Binding-site contacts:
Ligand atom C2 contacts residue THR170 of chain 3.F at 4.0 Å.
Ligand atom N2 contacts residue ARG280 of chain 1.F at 3.5 Å (salt-bridge).
Ligand atom N2 contacts residue ASN169 of chain 3.F at 2.9 Å (h-bond).
Ligand atom C8 contacts residue ARG280 of chain 1.F at 3.6 Å.
Ligand atom C5 contacts residue ILE166 of chain 3.F at 4.5 Å (hydrophobic).
Ligand atom C7 contacts residue THR170 of chain 3.F at 4.2 Å.
Ligand atom C8 contacts residue THR170 of chain 3.F at 4.1 Å.
Ligand atom C2 contacts residue ARG280 of chain 1.F at 3.6 Å.
Ligand atom C4 contacts residue ASN169 of chain 3.F at 4.2 Å.
Ligand atom N2 contacts residue THR170 of chain 3.F at 3.3 Å.
Ligand atom C7 contacts residue ARG280 of chain 1.F at 3.2 Å.
Ligand atom C3 contacts residue ASN169 of chain 3.F at 3.8 Å.
Ligand atom C1 contacts residue ASN169 of chain 3.F at 1.4 Å.
Ligand atom C2 contacts residue ASN169 of chain 3.F at 2.5 Å.
Ligand atom O5 contacts residue ASN169 of chain 3.F at 2.4 Å (h-bond).
Ligand atom O7 contacts residue ARG280 of chain 1.F at 2.6 Å (salt-bridge).
Ligand atom C7 contacts residue ASN169 of chain 3.F at 3.9 Å.
Ligand atom C8 contacts residue ASN169 of chain 3.F at 4.3 Å.
Ligand atom O7 contacts residue ASN169 of chain 3.F at 4.4 Å.
Ligand atom C1 contacts residue ARG280 of chain 1.F at 3.9 Å.
Ligand atom C5 contacts residue ASN169 of chain 3.F at 3.7 Å.
Ligand atom C1 contacts residue THR170 of chain 3.F at 3.8 Å.

Sequence of chain 3.F:
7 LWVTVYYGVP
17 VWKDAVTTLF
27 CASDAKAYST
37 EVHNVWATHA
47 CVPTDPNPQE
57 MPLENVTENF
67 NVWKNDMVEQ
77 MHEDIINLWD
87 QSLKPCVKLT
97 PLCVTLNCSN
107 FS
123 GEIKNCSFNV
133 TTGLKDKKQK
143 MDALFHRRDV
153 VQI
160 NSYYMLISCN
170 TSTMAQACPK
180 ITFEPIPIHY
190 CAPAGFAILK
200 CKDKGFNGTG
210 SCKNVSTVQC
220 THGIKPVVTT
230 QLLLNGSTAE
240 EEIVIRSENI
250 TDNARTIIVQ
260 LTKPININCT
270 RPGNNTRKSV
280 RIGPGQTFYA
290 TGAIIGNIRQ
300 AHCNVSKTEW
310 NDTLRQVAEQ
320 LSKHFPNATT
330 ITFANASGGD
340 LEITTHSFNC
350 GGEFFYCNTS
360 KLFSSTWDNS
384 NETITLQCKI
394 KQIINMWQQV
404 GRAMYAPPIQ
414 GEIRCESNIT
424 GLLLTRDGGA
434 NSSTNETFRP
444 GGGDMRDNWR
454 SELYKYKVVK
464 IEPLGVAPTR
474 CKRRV

The protein below binds the small molecule below.
Small molecule (SMILES): CC(=O)N[C@@H]1[C@@H](O)[C@H](O)[C@@H](CO)O[C@H]1O

Sequence of chain 1.F:
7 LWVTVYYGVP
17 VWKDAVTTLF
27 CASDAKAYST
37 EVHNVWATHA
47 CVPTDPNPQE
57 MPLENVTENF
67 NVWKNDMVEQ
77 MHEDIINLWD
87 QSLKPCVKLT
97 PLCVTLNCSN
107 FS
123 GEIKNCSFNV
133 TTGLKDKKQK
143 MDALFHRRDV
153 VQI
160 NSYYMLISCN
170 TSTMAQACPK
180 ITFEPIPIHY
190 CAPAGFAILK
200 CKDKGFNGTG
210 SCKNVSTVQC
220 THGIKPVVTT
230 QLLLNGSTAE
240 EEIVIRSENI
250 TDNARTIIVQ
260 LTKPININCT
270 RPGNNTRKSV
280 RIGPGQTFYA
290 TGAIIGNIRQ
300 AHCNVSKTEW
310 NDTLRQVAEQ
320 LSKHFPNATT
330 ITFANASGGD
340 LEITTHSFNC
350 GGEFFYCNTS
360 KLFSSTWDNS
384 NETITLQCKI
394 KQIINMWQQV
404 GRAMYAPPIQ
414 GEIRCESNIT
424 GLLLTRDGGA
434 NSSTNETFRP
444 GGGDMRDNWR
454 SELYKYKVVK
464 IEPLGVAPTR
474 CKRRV